Binding-site contacts:
Ligand atom C25 contacts residue LEU200 of chain 1.D at 4.4 Å (hydrophobic).
Ligand atom C13 contacts residue LEU30 of chain 1.D at 4.0 Å (hydrophobic).
Ligand atom C02 contacts residue VAL204 of chain 1.D at 4.3 Å (hydrophobic).
Ligand atom C10 contacts residue VAL204 of chain 1.D at 4.1 Å (hydrophobic).
Ligand atom C19 contacts residue ARG33 of chain 1.D at 3.4 Å.
Ligand atom C12 contacts residue ALA29 of chain 1.D at 3.8 Å (hydrophobic).
Ligand atom C13 contacts residue ARG33 of chain 1.D at 3.5 Å.
Ligand atom C08 contacts residue ALA29 of chain 1.D at 3.8 Å (hydrophobic).
Ligand atom C01 contacts residue LYS203 of chain 1.D at 4.3 Å.
Ligand atom O11 contacts residue PHE25 of chain 1.D at 3.8 Å.
Ligand atom C15 contacts residue ARG33 of chain 1.D at 4.5 Å.
Ligand atom O11 contacts residue VAL204 of chain 1.D at 3.2 Å.
Ligand atom C12 contacts residue LEU30 of chain 1.D at 4.3 Å (hydrophobic).
Ligand atom C16 contacts residue LEU30 of chain 1.D at 4.3 Å (hydrophobic).
Ligand atom C07 contacts residue LEU26 of chain 1.D at 4.2 Å (hydrophobic).
Ligand atom C25 contacts residue ARG33 of chain 1.D at 3.6 Å.
Ligand atom C18 contacts residue LEU30 of chain 1.D at 4.1 Å (hydrophobic).
Ligand atom C14 contacts residue LEU30 of chain 1.D at 4.1 Å (hydrophobic).
Ligand atom C03 contacts residue LEU26 of chain 1.D at 4.2 Å (hydrophobic).
Ligand atom C09 contacts residue GLY56 of chain 1.D at 3.7 Å.
Ligand atom C14 contacts residue ARG33 of chain 1.D at 3.6 Å.
Ligand atom C01 contacts residue VAL204 of chain 1.D at 4.4 Å (hydrophobic).
Ligand atom C01 contacts residue LEU200 of chain 1.D at 3.8 Å (hydrophobic).
Ligand atom C10 contacts residue LYS203 of chain 1.D at 4.4 Å.
Ligand atom C05 contacts residue LEU26 of chain 1.D at 4.4 Å (hydrophobic).
Ligand atom C12 contacts residue ARG33 of chain 1.D at 4.0 Å.
Ligand atom O11 contacts residue LYS203 of chain 1.D at 4.1 Å.
Ligand atom C03 contacts residue VAL204 of chain 1.D at 4.0 Å (hydrophobic).

Sequence of chain 1.D:
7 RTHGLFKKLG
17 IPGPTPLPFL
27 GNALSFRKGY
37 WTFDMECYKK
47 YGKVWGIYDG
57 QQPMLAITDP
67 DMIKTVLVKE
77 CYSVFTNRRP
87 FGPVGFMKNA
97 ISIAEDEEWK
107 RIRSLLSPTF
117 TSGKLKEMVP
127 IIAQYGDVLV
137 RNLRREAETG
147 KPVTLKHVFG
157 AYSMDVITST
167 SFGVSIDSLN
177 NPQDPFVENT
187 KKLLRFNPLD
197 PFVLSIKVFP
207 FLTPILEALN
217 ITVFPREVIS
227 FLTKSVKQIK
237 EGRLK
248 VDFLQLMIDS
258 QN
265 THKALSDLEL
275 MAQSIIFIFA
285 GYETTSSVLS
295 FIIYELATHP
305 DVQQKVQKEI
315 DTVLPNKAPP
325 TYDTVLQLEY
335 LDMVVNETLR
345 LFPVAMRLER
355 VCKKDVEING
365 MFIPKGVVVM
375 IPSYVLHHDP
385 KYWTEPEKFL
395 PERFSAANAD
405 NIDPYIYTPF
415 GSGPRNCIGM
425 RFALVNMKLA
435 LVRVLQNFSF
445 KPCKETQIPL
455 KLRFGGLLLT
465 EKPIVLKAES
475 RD

The small molecule below binds the protein below.
Small molecule (SMILES): C[C@]12CC[C@H](OS(=O)(=O)O)CC1=CC[C@@H]1[C@@H]2CC[C@]2(C)C(=O)CC[C@@H]12